Sequence of chain 1.A:
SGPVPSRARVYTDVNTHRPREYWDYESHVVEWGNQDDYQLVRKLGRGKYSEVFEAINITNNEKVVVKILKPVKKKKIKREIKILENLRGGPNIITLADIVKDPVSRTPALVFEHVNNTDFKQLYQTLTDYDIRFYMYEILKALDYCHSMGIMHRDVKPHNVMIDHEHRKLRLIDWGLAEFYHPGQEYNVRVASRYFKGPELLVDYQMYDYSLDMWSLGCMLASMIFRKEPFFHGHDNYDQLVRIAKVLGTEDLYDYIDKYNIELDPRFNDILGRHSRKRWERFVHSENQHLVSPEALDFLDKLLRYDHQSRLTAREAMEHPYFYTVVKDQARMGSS

A protein and the small-molecule ligand that binds it are described below.
Small molecule (SMILES): Nc1ncnc2c1ncn2[C@@H]1O[C@H](CO[P](=O)(O)O[P](=O)(O)NP(=O)(O)O)[C@@H](O)[C@H]1O

Binding-site contacts:
Ligand atom O3' contacts residue MET163 of chain 1.A at 4.1 Å.
Ligand atom N1 contacts residue VAL116 of chain 1.A at 3.7 Å.
Ligand atom C3' contacts residue MET163 of chain 1.A at 3.9 Å (hydrophobic).
Ligand atom N1 contacts residue GLU114 of chain 1.A at 4.1 Å.
Ligand atom O1A contacts residue LYS68 of chain 1.A at 3.3 Å.
Ligand atom C6 contacts residue VAL66 of chain 1.A at 4.0 Å (hydrophobic).
Ligand atom C2' contacts residue MET163 of chain 1.A at 3.8 Å (hydrophobic).
Ligand atom C3' contacts residue HIS160 of chain 1.A at 4.2 Å.
Ligand atom N3B contacts residue ASP175 of chain 1.A at 4.1 Å.
Ligand atom N1 contacts residue MET163 of chain 1.A at 4.2 Å.
Ligand atom O1A contacts residue ASP175 of chain 1.A at 3.7 Å.
Ligand atom C2 contacts residue VAL116 of chain 1.A at 3.5 Å (hydrophobic).
Ligand atom N3 contacts residue MET163 of chain 1.A at 3.6 Å.
Ligand atom O3' contacts residue HIS160 of chain 1.A at 3.3 Å (h-bond).
Ligand atom C2 contacts residue MET163 of chain 1.A at 3.9 Å (hydrophobic).
Ligand atom N7 contacts residue PHE113 of chain 1.A at 4.2 Å.
Ligand atom C5' contacts residue ASP175 of chain 1.A at 4.0 Å.
Ligand atom C6 contacts residue GLU114 of chain 1.A at 4.2 Å.
Ligand atom N3 contacts residue LEU45 of chain 1.A at 4.1 Å.
Ligand atom C4 contacts residue MET163 of chain 1.A at 3.9 Å (hydrophobic).
Ligand atom C2 contacts residue VAL66 of chain 1.A at 4.1 Å (hydrophobic).
Ligand atom PA contacts residue ASP175 of chain 1.A at 3.5 Å.
Ligand atom O1G contacts residue LYS158 of chain 1.A at 4.0 Å.
Ligand atom N6 contacts residue PHE113 of chain 1.A at 3.9 Å.
Ligand atom N6 contacts residue GLU114 of chain 1.A at 3.4 Å (salt-bridge).
Ligand atom O1A contacts residue SER51 of chain 1.A at 2.9 Å (h-bond).
Ligand atom C5' contacts residue ILE174 of chain 1.A at 4.2 Å (hydrophobic).
Ligand atom O2A contacts residue ASP175 of chain 1.A at 2.3 Å (salt-bridge).
Ligand atom C6 contacts residue MET163 of chain 1.A at 4.2 Å (hydrophobic).
Ligand atom O4' contacts residue LEU45 of chain 1.A at 4.2 Å.
Ligand atom O5' contacts residue VAL53 of chain 1.A at 4.0 Å.
Ligand atom C3' contacts residue ILE174 of chain 1.A at 3.7 Å (hydrophobic).
Ligand atom O4' contacts residue VAL53 of chain 1.A at 3.8 Å.
Ligand atom C1' contacts residue LEU45 of chain 1.A at 4.2 Å (hydrophobic).
Ligand atom N9 contacts residue VAL53 of chain 1.A at 4.2 Å.
Ligand atom O3A contacts residue ASP175 of chain 1.A at 4.2 Å.
Ligand atom N1 contacts residue VAL66 of chain 1.A at 3.6 Å.
Ligand atom O3' contacts residue ILE174 of chain 1.A at 4.0 Å.
Ligand atom O1G contacts residue HIS160 of chain 1.A at 4.1 Å.
Ligand atom N6 contacts residue ILE95 of chain 1.A at 3.9 Å.